Binding-site contacts:
Ligand atom C3 contacts residue ASN265 of chain 1.A at 3.5 Å.
Ligand atom C1 contacts residue ASN265 of chain 1.A at 1.4 Å.
Ligand atom C8 contacts residue ASN265 of chain 1.A at 4.4 Å.
Ligand atom C4 contacts residue ASN265 of chain 1.A at 4.0 Å.
Ligand atom O7 contacts residue ASN265 of chain 1.A at 3.8 Å.
Ligand atom C2 contacts residue ASN265 of chain 1.A at 2.1 Å.
Ligand atom N2 contacts residue ASN265 of chain 1.A at 2.6 Å (h-bond).
Ligand atom C7 contacts residue ASN265 of chain 1.A at 3.4 Å.
Ligand atom C5 contacts residue ASN265 of chain 1.A at 3.6 Å.
Ligand atom O5 contacts residue ASN265 of chain 1.A at 2.4 Å (h-bond).
Ligand atom C6 contacts residue ASN265 of chain 1.A at 4.0 Å.
Ligand atom O3 contacts residue ASN265 of chain 1.A at 4.5 Å.

Sequence of chain 1.A:
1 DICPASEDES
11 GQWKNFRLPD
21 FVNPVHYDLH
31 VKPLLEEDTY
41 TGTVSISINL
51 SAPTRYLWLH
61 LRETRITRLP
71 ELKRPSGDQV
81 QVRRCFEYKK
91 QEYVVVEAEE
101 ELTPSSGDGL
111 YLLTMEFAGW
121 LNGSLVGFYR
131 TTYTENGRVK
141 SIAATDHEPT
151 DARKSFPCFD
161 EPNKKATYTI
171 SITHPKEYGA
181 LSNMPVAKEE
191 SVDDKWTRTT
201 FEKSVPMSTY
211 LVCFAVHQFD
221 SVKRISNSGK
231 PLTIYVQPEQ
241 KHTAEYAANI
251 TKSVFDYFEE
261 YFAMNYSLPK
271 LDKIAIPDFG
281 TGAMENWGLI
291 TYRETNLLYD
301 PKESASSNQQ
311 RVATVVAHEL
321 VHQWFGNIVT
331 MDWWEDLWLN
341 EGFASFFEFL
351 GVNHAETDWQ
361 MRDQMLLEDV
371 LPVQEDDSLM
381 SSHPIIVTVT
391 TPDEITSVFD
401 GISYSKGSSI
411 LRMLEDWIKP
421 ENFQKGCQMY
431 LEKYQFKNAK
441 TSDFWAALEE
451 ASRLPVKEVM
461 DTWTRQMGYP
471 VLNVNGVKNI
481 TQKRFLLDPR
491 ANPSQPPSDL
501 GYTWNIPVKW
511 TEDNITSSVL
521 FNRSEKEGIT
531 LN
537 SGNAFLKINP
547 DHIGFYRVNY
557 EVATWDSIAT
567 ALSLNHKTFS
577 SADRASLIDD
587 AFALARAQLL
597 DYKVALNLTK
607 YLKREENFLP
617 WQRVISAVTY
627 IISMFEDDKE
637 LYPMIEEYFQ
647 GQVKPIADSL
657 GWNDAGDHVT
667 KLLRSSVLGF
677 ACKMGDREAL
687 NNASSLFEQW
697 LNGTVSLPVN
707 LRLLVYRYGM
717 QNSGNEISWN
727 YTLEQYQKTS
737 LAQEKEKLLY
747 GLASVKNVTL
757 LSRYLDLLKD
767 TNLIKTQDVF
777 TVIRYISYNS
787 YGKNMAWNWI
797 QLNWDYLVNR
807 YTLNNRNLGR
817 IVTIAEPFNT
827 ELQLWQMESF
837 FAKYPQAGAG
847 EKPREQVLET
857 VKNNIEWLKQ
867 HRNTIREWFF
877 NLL

This protein binds this small molecule.
Small molecule (SMILES): CC(=O)N[C@@H]1[C@@H](O)[C@H](O)[C@@H](CO)O[C@H]1O